Sequence of chain 40.B:
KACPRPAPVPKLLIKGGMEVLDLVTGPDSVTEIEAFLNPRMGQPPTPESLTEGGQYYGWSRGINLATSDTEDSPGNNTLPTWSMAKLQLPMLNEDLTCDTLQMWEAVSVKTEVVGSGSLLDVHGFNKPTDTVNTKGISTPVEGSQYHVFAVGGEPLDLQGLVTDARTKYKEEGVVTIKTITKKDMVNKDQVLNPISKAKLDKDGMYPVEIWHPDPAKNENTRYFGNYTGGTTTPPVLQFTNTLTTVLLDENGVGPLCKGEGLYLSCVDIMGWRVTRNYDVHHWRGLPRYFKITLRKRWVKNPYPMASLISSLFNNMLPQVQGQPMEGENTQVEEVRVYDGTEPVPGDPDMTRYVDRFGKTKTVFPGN

Binding-site contacts:
Ligand atom O4 contacts residue HIS298 of chain 40.A at 2.7 Å (h-bond).
Ligand atom C1 contacts residue SER89 of chain 40.A at 3.5 Å.
Ligand atom O4 contacts residue THR291 of chain 40.A at 3.5 Å.
Ligand atom C5 contacts residue TYR72 of chain 40.A at 3.9 Å (hydrophobic).
Ligand atom C3 contacts residue HIS298 of chain 40.A at 3.6 Å.
Ligand atom O4 contacts residue VAL296 of chain 40.A at 3.9 Å.
Ligand atom C6 contacts residue ASN93 of chain 40.A at 3.0 Å.
Ligand atom C1 contacts residue GLY78 of chain 40.A at 3.7 Å.
Ligand atom O1A contacts residue GLY78 of chain 40.A at 3.2 Å (h-bond).
Ligand atom C4 contacts residue TYR72 of chain 40.A at 3.8 Å (hydrophobic).
Ligand atom C4 contacts residue GLY78 of chain 40.A at 3.4 Å.
Ligand atom O8 contacts residue TYR72 of chain 40.A at 4.3 Å.
Ligand atom C4 contacts residue ASN93 of chain 40.A at 4.2 Å.
Ligand atom O8 contacts residue ARG77 of chain 40.A at 3.2 Å (salt-bridge).
Ligand atom C1 contacts residue LYS186 of chain 40.A at 3.9 Å.
Ligand atom C3 contacts residue VAL296 of chain 40.A at 3.7 Å (hydrophobic).
Ligand atom C1 contacts residue TYR72 of chain 40.A at 4.1 Å (hydrophobic).
Ligand atom O4 contacts residue GLY78 of chain 40.A at 3.1 Å.
Ligand atom C1 contacts residue ARG77 of chain 40.A at 3.6 Å.
Ligand atom O1B contacts residue ARG77 of chain 40.A at 2.9 Å (salt-bridge).
Ligand atom N5 contacts residue TYR72 of chain 40.A at 3.4 Å (h-bond).
Ligand atom O10 contacts residue THR291 of chain 40.A at 4.3 Å.
Ligand atom O6 contacts residue ASN93 of chain 40.A at 3.0 Å (h-bond).
Ligand atom O1B contacts residue SER89 of chain 40.A at 3.1 Å (h-bond).
Ligand atom C11 contacts residue ASP85 of chain 40.B at 4.0 Å.
Ligand atom O4 contacts residue ILE79 of chain 40.A at 4.0 Å.
Ligand atom C6 contacts residue TYR72 of chain 40.A at 4.0 Å (hydrophobic).
Ligand atom O1A contacts residue TYR72 of chain 40.A at 3.5 Å.
Ligand atom O3 contacts residue GLY78 of chain 40.A at 3.3 Å.
Ligand atom C2 contacts residue GLY78 of chain 40.A at 3.9 Å.
Ligand atom C5 contacts residue ASN93 of chain 40.A at 3.6 Å.
Ligand atom O1A contacts residue LYS186 of chain 40.A at 2.8 Å (salt-bridge).
Ligand atom C4 contacts residue HIS298 of chain 40.A at 3.2 Å.
Ligand atom O1B contacts residue TYR72 of chain 40.A at 4.1 Å.
Ligand atom O4 contacts residue ASN80 of chain 40.A at 4.3 Å.
Ligand atom C3 contacts residue GLY78 of chain 40.A at 4.0 Å.
Ligand atom O1A contacts residue HIS298 of chain 40.A at 3.9 Å.
Ligand atom C3 contacts residue GLY78 of chain 40.A at 3.6 Å.
Ligand atom O1A contacts residue SER89 of chain 40.A at 3.1 Å (h-bond).
Ligand atom O1A contacts residue ARG77 of chain 40.A at 3.2 Å (salt-bridge).

Sequence of chain 40.A:
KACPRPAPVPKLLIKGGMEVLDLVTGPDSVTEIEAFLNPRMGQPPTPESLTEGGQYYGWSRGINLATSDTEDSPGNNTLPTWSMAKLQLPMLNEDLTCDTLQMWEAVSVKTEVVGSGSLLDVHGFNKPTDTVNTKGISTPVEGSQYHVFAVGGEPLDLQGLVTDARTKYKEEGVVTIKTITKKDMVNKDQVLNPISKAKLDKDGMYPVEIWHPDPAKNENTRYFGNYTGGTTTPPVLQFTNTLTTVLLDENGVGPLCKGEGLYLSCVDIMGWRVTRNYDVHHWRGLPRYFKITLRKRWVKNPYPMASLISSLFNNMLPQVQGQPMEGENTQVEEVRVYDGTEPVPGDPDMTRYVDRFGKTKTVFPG

The protein below binds the small molecule below.
Small molecule (SMILES): CC(=O)N[C@@H]1[C@@H](O[C@@H]2O[C@H](CO)[C@H](O)[C@H](O[C@]3(C(=O)O)C[C@H](O)[C@@H](NC(C)=O)[C@H]([C@H](O)[C@H](O)CO)O3)[C@H]2O)[C@H](O)[C@@H](CO[C@]2(C(=O)O)C[C@H](O)[C@@H](NC(C)=O)[C@H]([C@H](O)[C@H](O)CO)O2)O[C@H]1O